Binding-site contacts:
Ligand atom O3' contacts residue ASP390 of chain 3.B at 2.4 Å (salt-bridge).
Ligand atom O3P contacts residue SER355 of chain 3.B at 2.7 Å (h-bond).
Ligand atom C4' contacts residue ASP390 of chain 3.B at 3.5 Å.
Ligand atom O3' contacts residue SER98 of chain 3.B at 2.7 Å (h-bond).
Ligand atom O2P contacts residue GLY413 of chain 3.B at 2.8 Å (h-bond).
Ligand atom O1P contacts residue GLY392 of chain 3.B at 2.8 Å (h-bond).
Ligand atom O1P contacts residue GLY354 of chain 3.B at 3.6 Å.
Ligand atom O5' contacts residue GLY391 of chain 3.B at 3.5 Å.
Ligand atom N3 contacts residue MOA1 of chain 3.E at 3.3 Å.
Ligand atom O3P contacts residue TYR437 of chain 3.B at 2.6 Å (h-bond).
Ligand atom N1 contacts residue GLN482 of chain 3.B at 2.7 Å (h-bond).
Ligand atom C3' contacts residue ASP390 of chain 3.B at 3.3 Å.
Ligand atom N7 contacts residue ILE356 of chain 3.B at 3.6 Å.
Ligand atom C2 contacts residue MOA1 of chain 3.E at 3.0 Å.
Ligand atom O6 contacts residue GLY439 of chain 3.B at 3.2 Å.
Ligand atom N7 contacts residue MET440 of chain 3.B at 2.8 Å (h-bond).
Ligand atom N1 contacts residue GLY483 of chain 3.B at 3.5 Å.
Ligand atom O6 contacts residue GLY441 of chain 3.B at 2.8 Å (h-bond).
Ligand atom C5 contacts residue ILE356 of chain 3.B at 3.5 Å (hydrophobic).
Ligand atom O4' contacts residue GLY354 of chain 3.B at 3.6 Å.
Ligand atom O1P contacts residue SER355 of chain 3.B at 3.0 Å (h-bond).
Ligand atom O2' contacts residue ASN329 of chain 3.B at 3.6 Å (h-bond).
Ligand atom O6 contacts residue GLY483 of chain 3.B at 3.1 Å.
Ligand atom C2' contacts residue ARG348 of chain 3.B at 3.5 Å.
Ligand atom O2' contacts residue ASP390 of chain 3.B at 2.5 Å (salt-bridge).
Ligand atom O2' contacts residue MOA1 of chain 3.E at 3.6 Å.
Ligand atom O6 contacts residue MET440 of chain 3.B at 3.3 Å (h-bond).
Ligand atom C5 contacts residue MET440 of chain 3.B at 3.6 Å (hydrophobic).
Ligand atom C4 contacts residue ILE356 of chain 3.B at 3.5 Å (hydrophobic).
Ligand atom N1 contacts residue MOA1 of chain 3.E at 3.1 Å (h-bond).
Ligand atom N7 contacts residue GLY439 of chain 3.B at 3.4 Å.
Ligand atom C2' contacts residue ASP390 of chain 3.B at 3.5 Å.
Ligand atom O2' contacts residue ARG348 of chain 3.B at 3.6 Å (salt-bridge).
Ligand atom O3' contacts residue ARG348 of chain 3.B at 3.2 Å (salt-bridge).
Ligand atom O3P contacts residue GLY414 of chain 3.B at 3.0 Å (h-bond).
Ligand atom C3' contacts residue SER98 of chain 3.B at 3.3 Å.
Ligand atom O2P contacts residue GLY414 of chain 3.B at 3.2 Å (h-bond).
Ligand atom O5' contacts residue GLY354 of chain 3.B at 3.4 Å.
Ligand atom C2 contacts residue GLN482 of chain 3.B at 3.4 Å.
Ligand atom C2 contacts residue CYS357 of chain 3.B at 3.3 Å (hydrophobic).

A small-molecule ligand and the protein it binds are described below.
Small molecule (SMILES): O=c1[nH]cnc2c1ncn2[C@@H]1O[C@H](COP(=O)(O)O)[C@@H](O)[C@H]1O

Sequence of chain 3.B:
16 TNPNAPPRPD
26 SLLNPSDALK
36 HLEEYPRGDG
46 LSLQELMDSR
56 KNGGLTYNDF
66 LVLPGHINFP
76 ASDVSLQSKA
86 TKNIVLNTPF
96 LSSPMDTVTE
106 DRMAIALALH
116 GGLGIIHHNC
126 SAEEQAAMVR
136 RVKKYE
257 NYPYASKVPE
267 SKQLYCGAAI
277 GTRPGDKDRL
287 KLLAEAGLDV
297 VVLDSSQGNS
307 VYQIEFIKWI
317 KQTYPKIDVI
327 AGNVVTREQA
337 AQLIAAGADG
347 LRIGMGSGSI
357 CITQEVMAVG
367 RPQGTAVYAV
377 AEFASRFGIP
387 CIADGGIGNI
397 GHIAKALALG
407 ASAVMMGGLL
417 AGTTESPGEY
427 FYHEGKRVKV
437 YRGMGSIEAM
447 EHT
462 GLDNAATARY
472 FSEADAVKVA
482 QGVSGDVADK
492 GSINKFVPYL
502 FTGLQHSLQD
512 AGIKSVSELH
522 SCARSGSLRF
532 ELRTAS